Binding-site contacts:
Ligand atom C6 contacts residue TRP136 of chain 1.D at 3.6 Å (hydrophobic).
Ligand atom C3 contacts residue CO1 of chain 1.O at 3.4 Å.
Ligand atom O5 contacts residue TRP136 of chain 1.D at 3.6 Å.
Ligand atom C2 contacts residue CO1 of chain 1.P at 3.1 Å.
Ligand atom C5 contacts residue TRP136 of chain 1.D at 3.8 Å (hydrophobic).
Ligand atom C6 contacts residue THR89 of chain 1.D at 3.6 Å.
Ligand atom C6 contacts residue GLU180 of chain 1.D at 3.3 Å.
Ligand atom C3 contacts residue ASP291 of chain 1.D at 3.4 Å.
Ligand atom O3 contacts residue TRP15 of chain 1.D at 3.5 Å (h-bond).
Ligand atom O4 contacts residue ASP244 of chain 1.D at 3.0 Å (salt-bridge).
Ligand atom C2 contacts residue ASP291 of chain 1.D at 3.7 Å.
Ligand atom O2 contacts residue CO1 of chain 1.O at 2.4 Å.
Ligand atom O1 contacts residue CO1 of chain 1.P at 2.3 Å.
Ligand atom O2 contacts residue GLU216 of chain 1.D at 3.1 Å (salt-bridge).
Ligand atom C2 contacts residue GLU180 of chain 1.D at 3.6 Å.
Ligand atom C4 contacts residue CO1 of chain 1.O at 3.2 Å.
Ligand atom O4 contacts residue CO1 of chain 1.O at 2.1 Å.
Ligand atom C5 contacts residue HIS53 of chain 1.D at 3.4 Å.
Ligand atom O1 contacts residue LYS182 of chain 1.D at 3.0 Å (salt-bridge).
Ligand atom O2 contacts residue ASP291 of chain 1.D at 3.1 Å (salt-bridge).
Ligand atom C4 contacts residue TRP136 of chain 1.D at 3.6 Å (hydrophobic).
Ligand atom O2 contacts residue HIS219 of chain 1.D at 3.1 Å (h-bond).
Ligand atom O4 contacts residue GLU180 of chain 1.D at 2.5 Å (salt-bridge).
Ligand atom C1 contacts residue CO1 of chain 1.P at 3.2 Å.
Ligand atom O3 contacts residue ASP291 of chain 1.D at 2.5 Å (salt-bridge).
Ligand atom C1 contacts residue TRP136 of chain 1.D at 3.7 Å (hydrophobic).
Ligand atom C4 contacts residue GLU180 of chain 1.D at 3.1 Å.
Ligand atom O3 contacts residue CO1 of chain 1.O at 3.4 Å.
Ligand atom O6 contacts residue VAL134 of chain 1.D at 3.5 Å.
Ligand atom O6 contacts residue GLU180 of chain 1.D at 3.7 Å.
Ligand atom C4 contacts residue ASP291 of chain 1.D at 3.7 Å.
Ligand atom O1 contacts residue HIS219 of chain 1.D at 3.4 Å (h-bond).
Ligand atom O4 contacts residue ASP291 of chain 1.D at 2.8 Å (salt-bridge).
Ligand atom C6 contacts residue VAL134 of chain 1.D at 3.7 Å (hydrophobic).
Ligand atom C2 contacts residue TRP136 of chain 1.D at 3.8 Å (hydrophobic).
Ligand atom O2 contacts residue GLU180 of chain 1.D at 3.1 Å (salt-bridge).
Ligand atom O5 contacts residue HIS53 of chain 1.D at 2.6 Å (h-bond).
Ligand atom C2 contacts residue CO1 of chain 1.O at 3.2 Å.
Ligand atom O2 contacts residue CO1 of chain 1.P at 1.9 Å.
Ligand atom O6 contacts residue THR89 of chain 1.D at 3.6 Å.

Sequence of chain 1.C:
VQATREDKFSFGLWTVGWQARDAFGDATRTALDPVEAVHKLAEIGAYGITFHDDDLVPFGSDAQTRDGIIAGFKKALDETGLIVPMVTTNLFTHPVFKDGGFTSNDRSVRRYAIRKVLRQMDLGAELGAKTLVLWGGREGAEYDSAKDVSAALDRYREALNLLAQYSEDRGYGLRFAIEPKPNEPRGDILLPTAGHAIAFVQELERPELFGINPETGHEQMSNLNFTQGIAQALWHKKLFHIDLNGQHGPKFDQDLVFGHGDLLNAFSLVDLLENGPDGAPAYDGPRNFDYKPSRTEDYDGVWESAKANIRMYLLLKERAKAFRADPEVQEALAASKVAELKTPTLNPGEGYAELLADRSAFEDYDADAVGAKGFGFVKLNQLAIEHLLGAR

Sequence of chain 1.D:
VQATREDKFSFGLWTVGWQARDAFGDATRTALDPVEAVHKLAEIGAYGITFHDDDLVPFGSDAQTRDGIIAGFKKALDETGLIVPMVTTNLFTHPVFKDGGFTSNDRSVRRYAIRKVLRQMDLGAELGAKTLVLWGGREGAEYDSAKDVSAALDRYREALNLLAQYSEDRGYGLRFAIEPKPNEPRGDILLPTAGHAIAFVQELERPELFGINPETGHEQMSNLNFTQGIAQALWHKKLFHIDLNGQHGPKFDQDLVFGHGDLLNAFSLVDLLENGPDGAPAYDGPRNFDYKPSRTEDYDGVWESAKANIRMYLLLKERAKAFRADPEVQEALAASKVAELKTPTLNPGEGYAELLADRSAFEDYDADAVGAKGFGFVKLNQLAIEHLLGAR

The protein below binds the small molecule below.
Small molecule (SMILES): OC[C@@H](O)[C@@H](O)[C@H](O)[C@@H](O)CO